Binding-site contacts:
Ligand atom CE contacts residue THR141 of chain 1.G at 3.8 Å.
Ligand atom O contacts residue SF41 of chain 1.DA at 2.4 Å.
Ligand atom O contacts residue ARG212 of chain 1.G at 3.0 Å (salt-bridge).
Ligand atom CB contacts residue LEU175 of chain 1.G at 4.0 Å (hydrophobic).
Ligand atom CA contacts residue SF41 of chain 1.DA at 3.1 Å.
Ligand atom CE contacts residue ILE110 of chain 1.G at 4.0 Å (hydrophobic).
Ligand atom CG contacts residue LEU175 of chain 1.G at 3.9 Å (hydrophobic).
Ligand atom CG contacts residue SF41 of chain 1.DA at 3.7 Å.
Ligand atom CB contacts residue SF41 of chain 1.DA at 3.9 Å.
Ligand atom CA contacts residue ILE176 of chain 1.G at 4.1 Å (hydrophobic).
Ligand atom CG contacts residue THR141 of chain 1.G at 3.5 Å.
Ligand atom C contacts residue PHE215 of chain 1.G at 4.0 Å (hydrophobic).
Ligand atom CB contacts residue THR141 of chain 1.G at 3.3 Å.
Ligand atom CE contacts residue GLY142 of chain 1.G at 3.2 Å.
Ligand atom O contacts residue PHE215 of chain 1.G at 4.0 Å.
Ligand atom C contacts residue ILE176 of chain 1.G at 4.2 Å (hydrophobic).
Ligand atom N contacts residue SF41 of chain 1.DA at 2.4 Å.
Ligand atom CB contacts residue PRO177 of chain 1.G at 4.1 Å (hydrophobic).
Ligand atom OXT contacts residue ILE176 of chain 1.G at 3.5 Å (h-bond).
Ligand atom CE contacts residue 5AD1 of chain 1.EA at 4.0 Å.
Ligand atom C contacts residue SF41 of chain 1.DA at 3.0 Å.
Ligand atom OXT contacts residue ARG212 of chain 1.G at 2.9 Å (salt-bridge).
Ligand atom CG contacts residue 5AD1 of chain 1.EA at 3.4 Å.
Ligand atom OXT contacts residue SF41 of chain 1.DA at 4.2 Å.
Ligand atom CE contacts residue LEU95 of chain 1.G at 3.9 Å (hydrophobic).
Ligand atom CA contacts residue GLY142 of chain 1.G at 3.7 Å.
Ligand atom OXT contacts residue PRO177 of chain 1.G at 3.2 Å.
Ligand atom N contacts residue VAL143 of chain 1.G at 4.2 Å.
Ligand atom CB contacts residue ILE176 of chain 1.G at 4.0 Å (hydrophobic).
Ligand atom N contacts residue ALA144 of chain 1.G at 4.1 Å.
Ligand atom CA contacts residue PRO177 of chain 1.G at 3.7 Å (hydrophobic).
Ligand atom OXT contacts residue PHE215 of chain 1.G at 3.5 Å.
Ligand atom SD contacts residue 5AD1 of chain 1.EA at 3.9 Å.
Ligand atom SD contacts residue SF41 of chain 1.DA at 2.7 Å.
Ligand atom C contacts residue ARG212 of chain 1.G at 3.6 Å.
Ligand atom OXT contacts residue HIS199 of chain 1.G at 4.1 Å.
Ligand atom N contacts residue GLY142 of chain 1.G at 3.0 Å (h-bond).
Ligand atom C contacts residue PRO177 of chain 1.G at 3.8 Å (hydrophobic).
Ligand atom CE contacts residue SF41 of chain 1.DA at 3.5 Å.
Ligand atom CB contacts residue GLY142 of chain 1.G at 3.6 Å.

Sequence of chain 1.G:
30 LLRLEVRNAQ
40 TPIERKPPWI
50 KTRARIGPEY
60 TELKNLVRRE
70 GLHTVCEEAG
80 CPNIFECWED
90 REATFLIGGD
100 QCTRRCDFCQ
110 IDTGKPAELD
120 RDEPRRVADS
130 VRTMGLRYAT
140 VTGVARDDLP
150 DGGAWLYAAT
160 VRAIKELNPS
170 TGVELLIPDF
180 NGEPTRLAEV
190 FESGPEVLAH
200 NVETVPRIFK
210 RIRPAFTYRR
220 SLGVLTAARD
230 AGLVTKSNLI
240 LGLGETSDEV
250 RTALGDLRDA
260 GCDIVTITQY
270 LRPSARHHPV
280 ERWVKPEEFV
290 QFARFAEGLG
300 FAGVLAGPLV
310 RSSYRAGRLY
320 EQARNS

A small-molecule ligand and the protein it binds are described below.
Small molecule (SMILES): CSCC[C@H](N)C(=O)O